Sequence of chain 1.B:
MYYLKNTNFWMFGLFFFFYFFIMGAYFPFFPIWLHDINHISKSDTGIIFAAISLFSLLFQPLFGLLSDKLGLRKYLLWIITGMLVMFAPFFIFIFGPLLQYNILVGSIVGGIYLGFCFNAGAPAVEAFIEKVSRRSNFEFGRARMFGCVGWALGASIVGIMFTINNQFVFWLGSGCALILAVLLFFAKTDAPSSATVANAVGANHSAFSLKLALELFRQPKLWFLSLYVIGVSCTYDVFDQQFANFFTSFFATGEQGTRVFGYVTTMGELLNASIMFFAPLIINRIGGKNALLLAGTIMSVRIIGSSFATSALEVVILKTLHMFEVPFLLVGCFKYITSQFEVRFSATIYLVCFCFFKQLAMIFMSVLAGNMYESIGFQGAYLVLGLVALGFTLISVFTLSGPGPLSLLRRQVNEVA

A small-molecule ligand and the protein it binds are described below.
Small molecule (SMILES): OC[C@H]1O[C@@H](S[C@@H]2O[C@H](CO)[C@H](O)[C@H](O)[C@H]2O)[C@H](O)[C@@H](O)[C@H]1O

Binding-site contacts:
Ligand atom O4 contacts residue ARG144 of chain 1.B at 3.7 Å.
Ligand atom C4 contacts residue ASP237 of chain 1.B at 3.9 Å.
Ligand atom O6 contacts residue PHE27 of chain 1.B at 4.0 Å.
Ligand atom O3 contacts residue LYS358 of chain 1.B at 2.8 Å (salt-bridge).
Ligand atom C4 contacts residue MET23 of chain 1.B at 3.9 Å (hydrophobic).
Ligand atom C3 contacts residue LYS358 of chain 1.B at 3.7 Å.
Ligand atom C4 contacts residue LYS358 of chain 1.B at 3.4 Å.
Ligand atom O4 contacts residue ASP237 of chain 1.B at 3.5 Å (salt-bridge).
Ligand atom O4 contacts residue LYS358 of chain 1.B at 3.2 Å (salt-bridge).
Ligand atom O6 contacts residue MET23 of chain 1.B at 4.1 Å.
Ligand atom O3 contacts residue GLU269 of chain 1.B at 3.4 Å (salt-bridge).
Ligand atom C6 contacts residue ASP237 of chain 1.B at 4.1 Å.
Ligand atom C5 contacts residue MET23 of chain 1.B at 4.1 Å (hydrophobic).
Ligand atom O2 contacts residue VAL326 of chain 1.B at 3.8 Å.
Ligand atom O4 contacts residue MET23 of chain 1.B at 3.2 Å.
Ligand atom C3 contacts residue ARG144 of chain 1.B at 4.3 Å.
Ligand atom C6 contacts residue MET23 of chain 1.B at 3.2 Å (hydrophobic).
Ligand atom C4 contacts residue TRP151 of chain 1.B at 4.3 Å (hydrophobic).
Ligand atom O3 contacts residue ARG144 of chain 1.B at 3.2 Å (salt-bridge).